The small molecule below binds the protein below.
Small molecule (SMILES): CC(=O)N[C@H]1[C@H](O[C@H]2[C@H](O)[C@@H](NC(C)=O)CO[C@@H]2CO)O[C@H](CO)[C@@H](O)[C@@H]1O

Binding-site contacts:
Ligand atom C5 contacts residue ASN397 of chain 1.C at 3.6 Å.
Ligand atom C4 contacts residue TYR238 of chain 1.C at 4.1 Å (hydrophobic).
Ligand atom N2 contacts residue ASN397 of chain 1.C at 2.8 Å (h-bond).
Ligand atom C4 contacts residue ASN397 of chain 1.C at 4.2 Å.
Ligand atom O7 contacts residue ARG398 of chain 1.C at 4.4 Å.
Ligand atom C8 contacts residue GLU363 of chain 1.C at 3.4 Å.
Ligand atom C7 contacts residue ASN397 of chain 1.C at 2.9 Å.
Ligand atom O5 contacts residue ASN397 of chain 1.C at 2.4 Å (h-bond).
Ligand atom C3 contacts residue ASN397 of chain 1.C at 3.8 Å.
Ligand atom C6 contacts residue TYR238 of chain 1.C at 3.4 Å (hydrophobic).
Ligand atom C8 contacts residue TYR238 of chain 1.C at 3.9 Å (hydrophobic).
Ligand atom C1 contacts residue ASN397 of chain 1.C at 1.4 Å.
Ligand atom O3 contacts residue GLU363 of chain 1.C at 4.5 Å.
Ligand atom C5 contacts residue TYR238 of chain 1.C at 4.1 Å (hydrophobic).
Ligand atom O7 contacts residue SER396 of chain 1.C at 2.8 Å (h-bond).
Ligand atom C7 contacts residue SER396 of chain 1.C at 3.6 Å.
Ligand atom N2 contacts residue SER396 of chain 1.C at 3.7 Å.
Ligand atom O5 contacts residue TYR238 of chain 1.C at 3.6 Å.
Ligand atom C1 contacts residue TYR238 of chain 1.C at 4.1 Å (hydrophobic).
Ligand atom C8 contacts residue ASN397 of chain 1.C at 3.4 Å.
Ligand atom C2 contacts residue TYR238 of chain 1.C at 4.3 Å (hydrophobic).
Ligand atom C2 contacts residue ASN397 of chain 1.C at 2.4 Å.
Ligand atom N2 contacts residue TYR238 of chain 1.C at 3.9 Å.
Ligand atom O7 contacts residue ASN397 of chain 1.C at 3.0 Å.
Ligand atom O6 contacts residue TYR238 of chain 1.C at 2.8 Å (h-bond).

Sequence of chain 1.C:
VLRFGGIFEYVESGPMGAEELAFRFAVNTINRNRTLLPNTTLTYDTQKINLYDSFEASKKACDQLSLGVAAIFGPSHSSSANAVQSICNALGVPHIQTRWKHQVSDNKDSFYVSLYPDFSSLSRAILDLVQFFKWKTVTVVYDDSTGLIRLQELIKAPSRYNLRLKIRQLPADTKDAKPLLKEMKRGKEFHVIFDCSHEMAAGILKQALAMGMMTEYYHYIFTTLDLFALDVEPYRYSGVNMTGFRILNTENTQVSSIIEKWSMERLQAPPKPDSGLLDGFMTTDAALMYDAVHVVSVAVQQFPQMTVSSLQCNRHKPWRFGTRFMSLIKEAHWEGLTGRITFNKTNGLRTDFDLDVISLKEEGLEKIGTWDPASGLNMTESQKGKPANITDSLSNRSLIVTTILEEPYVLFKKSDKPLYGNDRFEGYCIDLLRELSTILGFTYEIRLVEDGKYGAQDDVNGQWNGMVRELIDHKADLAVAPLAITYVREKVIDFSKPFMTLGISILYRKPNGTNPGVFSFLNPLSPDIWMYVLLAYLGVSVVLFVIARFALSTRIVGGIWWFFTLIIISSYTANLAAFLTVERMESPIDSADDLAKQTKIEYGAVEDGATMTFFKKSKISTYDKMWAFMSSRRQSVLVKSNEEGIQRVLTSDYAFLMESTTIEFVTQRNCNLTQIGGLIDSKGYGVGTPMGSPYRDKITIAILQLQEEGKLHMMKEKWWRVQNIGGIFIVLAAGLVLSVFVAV